Binding-site contacts:
Ligand atom PA contacts residue GLN11 of chain 1.H at 3.9 Å.
Ligand atom O1A contacts residue GLN11 of chain 1.H at 3.0 Å (h-bond).
Ligand atom O2A contacts residue GLN11 of chain 1.H at 3.5 Å.
Ligand atom O3B contacts residue THR143 of chain 1.H at 3.1 Å.
Ligand atom O1B contacts residue THR143 of chain 1.H at 3.1 Å.
Ligand atom PG contacts residue ASN99 of chain 1.H at 3.9 Å.
Ligand atom C6 contacts residue TYR222 of chain 1.H at 3.6 Å (hydrophobic).
Ligand atom O2' contacts residue ASN204 of chain 1.H at 3.2 Å (h-bond).
Ligand atom O1G contacts residue THR143 of chain 1.H at 3.1 Å.
Ligand atom PG contacts residue THR143 of chain 1.H at 3.7 Å.
Ligand atom O2B contacts residue THR143 of chain 1.H at 3.3 Å.
Ligand atom O3G contacts residue GLY98 of chain 1.H at 3.9 Å.
Ligand atom O3B contacts residue GLY142 of chain 1.H at 3.7 Å.
Ligand atom N3 contacts residue CYS12 of chain 1.H at 3.4 Å (h-bond).
Ligand atom O6 contacts residue TYR222 of chain 1.H at 3.5 Å.
Ligand atom O2B contacts residue GLN11 of chain 1.H at 2.9 Å (h-bond).
Ligand atom O1A contacts residue CYS12 of chain 1.H at 2.8 Å (h-bond).
Ligand atom O1B contacts residue GLY140 of chain 1.H at 3.7 Å.
Ligand atom N1 contacts residue TYR222 of chain 1.H at 3.7 Å.
Ligand atom O3B contacts residue GLY141 of chain 1.H at 3.9 Å.
Ligand atom PA contacts residue CYS12 of chain 1.H at 3.9 Å.
Ligand atom PB contacts residue THR143 of chain 1.H at 3.3 Å.
Ligand atom O3' contacts residue THR178 of chain 1.H at 3.7 Å.
Ligand atom O1B contacts residue GLY144 of chain 1.H at 3.2 Å (h-bond).
Ligand atom PA contacts residue SER138 of chain 1.H at 3.8 Å.
Ligand atom N2 contacts residue LEU225 of chain 1.H at 3.8 Å.
Ligand atom O1A contacts residue SER138 of chain 1.H at 3.5 Å (h-bond).
Ligand atom O6 contacts residue GLN15 of chain 1.H at 3.7 Å.
Ligand atom N2 contacts residue ASN226 of chain 1.H at 3.8 Å.
Ligand atom C5 contacts residue CYS12 of chain 1.H at 3.7 Å (hydrophobic).
Ligand atom C4 contacts residue CYS12 of chain 1.H at 3.4 Å (hydrophobic).
Ligand atom C5 contacts residue TYR222 of chain 1.H at 3.8 Å (hydrophobic).
Ligand atom O3' contacts residue ASP177 of chain 1.H at 3.7 Å.
Ligand atom C2 contacts residue ASN226 of chain 1.H at 3.8 Å.
Ligand atom O1B contacts residue SER138 of chain 1.H at 3.8 Å.
Ligand atom O3G contacts residue ASN99 of chain 1.H at 2.6 Å (h-bond).
Ligand atom O2G contacts residue GLN11 of chain 1.H at 3.8 Å.
Ligand atom O5' contacts residue SER138 of chain 1.H at 3.0 Å (h-bond).
Ligand atom N1 contacts residue ASN226 of chain 1.H at 3.0 Å (h-bond).
Ligand atom C2 contacts residue CYS12 of chain 1.H at 3.7 Å (hydrophobic).

Sequence of chain 1.H:
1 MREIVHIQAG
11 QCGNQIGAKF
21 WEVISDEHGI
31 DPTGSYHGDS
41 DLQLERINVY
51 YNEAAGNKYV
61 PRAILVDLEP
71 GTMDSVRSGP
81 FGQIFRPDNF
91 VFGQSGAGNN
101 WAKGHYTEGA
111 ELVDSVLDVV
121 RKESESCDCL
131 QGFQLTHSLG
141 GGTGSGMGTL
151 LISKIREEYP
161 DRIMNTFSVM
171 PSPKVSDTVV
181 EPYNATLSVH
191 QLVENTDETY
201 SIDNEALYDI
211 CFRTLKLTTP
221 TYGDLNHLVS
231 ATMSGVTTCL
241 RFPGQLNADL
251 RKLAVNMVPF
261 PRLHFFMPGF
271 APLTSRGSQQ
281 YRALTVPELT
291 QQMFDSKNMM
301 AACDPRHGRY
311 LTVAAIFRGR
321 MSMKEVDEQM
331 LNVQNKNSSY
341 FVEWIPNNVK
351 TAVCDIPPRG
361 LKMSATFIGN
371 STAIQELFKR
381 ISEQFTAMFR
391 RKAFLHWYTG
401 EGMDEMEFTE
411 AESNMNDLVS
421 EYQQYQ

The small molecule below binds the protein below.
Small molecule (SMILES): Nc1nc2c(ncn2[C@@H]2O[C@H](CO[P](=O)(O)C[P](=O)(O)OP(=O)(O)O)[C@@H](O)[C@H]2O)c(=O)[nH]1